A protein and the small-molecule ligand that binds it are described below.
Small molecule (SMILES): C=CC1=C(C)C2=N3->[Ni]45<-N6=C(C=c7c(C)c(C=C)c(n74)=C2)C(C)=C(CCC(=O)O)C6=Cc2c(CCC(=O)O)c(C)c(n25)C=C13

Sequence of chain 1.F:
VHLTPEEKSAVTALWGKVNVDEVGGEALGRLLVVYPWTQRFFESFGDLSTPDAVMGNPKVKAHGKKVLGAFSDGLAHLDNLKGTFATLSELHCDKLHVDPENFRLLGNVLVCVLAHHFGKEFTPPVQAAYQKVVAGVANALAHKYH

Binding-site contacts:
Ligand atom CBD contacts residue HIS63 of chain 1.F at 3.6 Å.
Ligand atom CAB contacts residue LEU141 of chain 1.F at 3.4 Å (hydrophobic).
Ligand atom CAD contacts residue LEU96 of chain 1.F at 3.7 Å (hydrophobic).
Ligand atom C2B contacts residue VAL67 of chain 1.F at 3.6 Å (hydrophobic).
Ligand atom NB contacts residue HIS92 of chain 1.F at 3.2 Å (h-bond).
Ligand atom C1D contacts residue HIS63 of chain 1.F at 3.6 Å.
Ligand atom C4B contacts residue VAL67 of chain 1.F at 3.5 Å (hydrophobic).
Ligand atom CHA contacts residue HIS63 of chain 1.F at 3.4 Å.
Ligand atom C1B contacts residue VAL67 of chain 1.F at 3.7 Å (hydrophobic).
Ligand atom CBC contacts residue PHE41 of chain 1.F at 3.7 Å (hydrophobic).
Ligand atom ND contacts residue HIS63 of chain 1.F at 3.3 Å (h-bond).
Ligand atom NA contacts residue HIS92 of chain 1.F at 3.0 Å (h-bond).
Ligand atom CMA contacts residue LEU88 of chain 1.F at 3.7 Å (hydrophobic).
Ligand atom ND contacts residue HIS92 of chain 1.F at 3.2 Å (h-bond).
Ligand atom C4A contacts residue HIS92 of chain 1.F at 3.5 Å.
Ligand atom CMB contacts residue VAL67 of chain 1.F at 3.5 Å (hydrophobic).
Ligand atom C4D contacts residue LEU96 of chain 1.F at 3.5 Å (hydrophobic).
Ligand atom CHC contacts residue PHE103 of chain 1.F at 3.6 Å (hydrophobic).
Ligand atom CBC contacts residue PHE42 of chain 1.F at 3.8 Å (hydrophobic).
Ligand atom CBC contacts residue ASN102 of chain 1.F at 3.8 Å.
Ligand atom NC contacts residue HIS92 of chain 1.F at 3.3 Å (h-bond).
Ligand atom C1A contacts residue HIS63 of chain 1.F at 3.8 Å.
Ligand atom C3B contacts residue VAL67 of chain 1.F at 3.4 Å (hydrophobic).
Ligand atom NB contacts residue VAL67 of chain 1.F at 3.6 Å.
Ligand atom CAC contacts residue PHE41 of chain 1.F at 3.8 Å (hydrophobic).
Ligand atom CAC contacts residue PHE42 of chain 1.F at 3.8 Å (hydrophobic).
Ligand atom C1C contacts residue PHE103 of chain 1.F at 3.8 Å (hydrophobic).
Ligand atom CMD contacts residue PHE42 of chain 1.F at 3.8 Å (hydrophobic).
Ligand atom C3D contacts residue HIS63 of chain 1.F at 3.7 Å.
Ligand atom C3D contacts residue LEU96 of chain 1.F at 3.5 Å (hydrophobic).
Ligand atom CMC contacts residue ASN102 of chain 1.F at 3.4 Å.
Ligand atom CBA contacts residue LEU91 of chain 1.F at 3.6 Å (hydrophobic).
Ligand atom CHB contacts residue HIS92 of chain 1.F at 3.8 Å.
Ligand atom C4D contacts residue HIS63 of chain 1.F at 3.3 Å.
Ligand atom CAA contacts residue LYS66 of chain 1.F at 3.4 Å.
Ligand atom CMA contacts residue ALA70 of chain 1.F at 3.8 Å (hydrophobic).
Ligand atom CBB contacts residue PHE71 of chain 1.F at 3.8 Å (hydrophobic).
Ligand atom NI contacts residue HIS92 of chain 1.F at 2.2 Å.
Ligand atom C3B contacts residue LEU141 of chain 1.F at 3.7 Å (hydrophobic).
Ligand atom C1B contacts residue HIS92 of chain 1.F at 3.8 Å.